Sequence of chain 40.D:
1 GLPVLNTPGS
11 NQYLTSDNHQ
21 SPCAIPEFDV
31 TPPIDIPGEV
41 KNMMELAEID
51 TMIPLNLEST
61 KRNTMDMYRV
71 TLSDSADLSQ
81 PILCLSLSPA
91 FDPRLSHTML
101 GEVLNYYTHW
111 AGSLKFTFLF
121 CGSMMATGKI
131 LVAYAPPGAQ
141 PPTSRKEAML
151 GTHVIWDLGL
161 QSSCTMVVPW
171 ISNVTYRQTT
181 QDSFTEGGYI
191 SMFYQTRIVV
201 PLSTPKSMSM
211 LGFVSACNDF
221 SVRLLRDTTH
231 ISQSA

Sequence of chain 39.D:
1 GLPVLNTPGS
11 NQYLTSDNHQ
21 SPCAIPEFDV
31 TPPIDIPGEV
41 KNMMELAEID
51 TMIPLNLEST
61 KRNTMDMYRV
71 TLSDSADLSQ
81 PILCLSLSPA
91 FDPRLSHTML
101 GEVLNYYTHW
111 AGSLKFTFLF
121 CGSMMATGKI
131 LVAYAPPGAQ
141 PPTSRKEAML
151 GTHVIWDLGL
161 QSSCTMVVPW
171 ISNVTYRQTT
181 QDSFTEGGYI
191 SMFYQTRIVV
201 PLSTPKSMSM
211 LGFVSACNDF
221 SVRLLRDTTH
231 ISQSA

Sequence of chain 39.B:
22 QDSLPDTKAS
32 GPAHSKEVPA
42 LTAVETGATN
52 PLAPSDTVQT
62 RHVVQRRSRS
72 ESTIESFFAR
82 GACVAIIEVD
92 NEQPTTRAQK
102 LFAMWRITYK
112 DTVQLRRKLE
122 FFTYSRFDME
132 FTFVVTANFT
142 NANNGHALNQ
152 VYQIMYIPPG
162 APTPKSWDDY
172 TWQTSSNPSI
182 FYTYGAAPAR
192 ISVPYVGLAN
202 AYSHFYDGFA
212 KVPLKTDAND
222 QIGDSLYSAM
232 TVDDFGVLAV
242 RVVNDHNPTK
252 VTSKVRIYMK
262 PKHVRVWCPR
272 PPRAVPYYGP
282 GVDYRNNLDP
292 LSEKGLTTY

Binding-site contacts:
Ligand atom C14 contacts residue PHE236 of chain 39.B at 3.9 Å (hydrophobic).
Ligand atom C26 contacts residue THR109 of chain 39.B at 3.7 Å.
Ligand atom C4 contacts residue ALA24 of chain 39.D at 3.8 Å (hydrophobic).
Ligand atom O25 contacts residue TYR110 of chain 39.B at 3.0 Å.
Ligand atom C10 contacts residue TYR157 of chain 39.B at 3.6 Å (hydrophobic).
Ligand atom C1 contacts residue PRO179 of chain 39.B at 3.9 Å (hydrophobic).
Ligand atom C1 contacts residue ILE181 of chain 39.B at 3.4 Å (hydrophobic).
Ligand atom C22 contacts residue TYR203 of chain 39.B at 3.5 Å (hydrophobic).
Ligand atom C21 contacts residue PHE236 of chain 39.B at 3.4 Å (hydrophobic).
Ligand atom C22 contacts residue PHE236 of chain 39.B at 3.9 Å (hydrophobic).
Ligand atom C8 contacts residue PHE132 of chain 39.B at 3.4 Å (hydrophobic).
Ligand atom C3 contacts residue TYR157 of chain 39.B at 3.5 Å (hydrophobic).
Ligand atom C12 contacts residue PHE236 of chain 39.B at 3.8 Å (hydrophobic).
Ligand atom C19 contacts residue PHE236 of chain 39.B at 3.5 Å (hydrophobic).
Ligand atom C14 contacts residue VAL197 of chain 39.B at 3.6 Å (hydrophobic).
Ligand atom O24 contacts residue PHE236 of chain 39.B at 3.7 Å.
Ligand atom N4 contacts residue ILE192 of chain 39.B at 3.6 Å.
Ligand atom C11 contacts residue VAL194 of chain 39.B at 3.7 Å (hydrophobic).
Ligand atom C23 contacts residue PHE236 of chain 39.B at 3.5 Å (hydrophobic).
Ligand atom C9 contacts residue ILE108 of chain 39.B at 3.5 Å (hydrophobic).
Ligand atom C13 contacts residue VAL197 of chain 39.B at 3.6 Å (hydrophobic).
Ligand atom C4 contacts residue TYR157 of chain 39.B at 3.4 Å (hydrophobic).
Ligand atom N3 contacts residue ILE192 of chain 39.B at 3.8 Å.
Ligand atom N6 contacts residue VAL194 of chain 39.B at 3.7 Å.
Ligand atom N4 contacts residue LEU239 of chain 39.B at 3.8 Å.
Ligand atom C3 contacts residue PRO179 of chain 39.B at 3.7 Å (hydrophobic).
Ligand atom C8 contacts residue ILE108 of chain 39.B at 3.8 Å (hydrophobic).
Ligand atom O24 contacts residue TYR110 of chain 39.B at 3.9 Å.
Ligand atom C19 contacts residue TYR110 of chain 39.B at 3.7 Å (hydrophobic).
Ligand atom C3 contacts residue ALA24 of chain 39.D at 3.7 Å (hydrophobic).
Ligand atom C27 contacts residue THR109 of chain 39.B at 3.5 Å.
Ligand atom C9 contacts residue TYR157 of chain 39.B at 3.8 Å (hydrophobic).
Ligand atom C20 contacts residue TYR110 of chain 39.B at 3.5 Å (hydrophobic).
Ligand atom C7 contacts residue PHE132 of chain 39.B at 3.6 Å (hydrophobic).
Ligand atom C10 contacts residue VAL194 of chain 39.B at 3.7 Å (hydrophobic).
Ligand atom C20 contacts residue PHE236 of chain 39.B at 3.2 Å (hydrophobic).
Ligand atom C1 contacts residue ILE155 of chain 39.B at 3.7 Å (hydrophobic).
Ligand atom C21 contacts residue TYR203 of chain 39.B at 3.8 Å (hydrophobic).
Ligand atom C23 contacts residue TYR110 of chain 39.B at 3.3 Å (hydrophobic).
Ligand atom C11 contacts residue TYR157 of chain 39.B at 3.6 Å (hydrophobic).

The protein below binds the small molecule below.
Small molecule (SMILES): CCOC(=O)c1ccc(OCCCCC2CCN(c3ccc(C)nn3)CC2)cc1